A protein and the small-molecule ligand that binds it are described below.
Small molecule (SMILES): N#Cc1c(-c2ccc3cc[nH]c3c2)n[nH]c1N

Sequence of chain 1.B:
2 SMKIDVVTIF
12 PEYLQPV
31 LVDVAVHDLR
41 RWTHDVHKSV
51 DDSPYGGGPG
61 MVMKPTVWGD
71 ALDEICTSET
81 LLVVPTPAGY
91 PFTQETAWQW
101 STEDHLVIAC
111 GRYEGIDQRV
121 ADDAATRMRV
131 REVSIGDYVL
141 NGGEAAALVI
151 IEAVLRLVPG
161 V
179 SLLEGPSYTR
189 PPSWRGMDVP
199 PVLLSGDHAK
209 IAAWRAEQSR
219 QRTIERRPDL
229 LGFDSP

Binding-site contacts:
Ligand atom C07 contacts residue PRO87 of chain 1.B at 3.9 Å (hydrophobic).
Ligand atom C08 contacts residue PRO85 of chain 1.B at 3.3 Å (hydrophobic).
Ligand atom C05 contacts residue PRO87 of chain 1.B at 3.8 Å (hydrophobic).
Ligand atom N17 contacts residue ALA146 of chain 1.B at 3.5 Å.
Ligand atom N01 contacts residue ILE135 of chain 1.B at 3.6 Å.
Ligand atom N01 contacts residue SER134 of chain 1.B at 3.1 Å (h-bond).
Ligand atom N11 contacts residue ASN141 of chain 1.B at 3.5 Å (h-bond).
Ligand atom C07 contacts residue PRO85 of chain 1.B at 3.7 Å (hydrophobic).
Ligand atom C09 contacts residue GLY143 of chain 1.B at 3.7 Å.
Ligand atom C12 contacts residue GLY142 of chain 1.B at 3.8 Å.
Ligand atom N01 contacts residue GLY136 of chain 1.B at 3.0 Å (h-bond).
Ligand atom C09 contacts residue GLY142 of chain 1.B at 3.6 Å.
Ligand atom C13 contacts residue GLY142 of chain 1.B at 3.7 Å.
Ligand atom C12 contacts residue ASN141 of chain 1.B at 3.7 Å.
Ligand atom N17 contacts residue SER134 of chain 1.B at 3.6 Å.
Ligand atom N01 contacts residue TYR138 of chain 1.B at 3.6 Å (h-bond).
Ligand atom C12 contacts residue ARG112 of chain 1.B at 3.7 Å.
Ligand atom C12 contacts residue TYR113 of chain 1.B at 3.4 Å (hydrophobic).
Ligand atom C10 contacts residue GLY142 of chain 1.B at 3.6 Å.
Ligand atom N11 contacts residue GLY142 of chain 1.B at 3.7 Å.
Ligand atom N03 contacts residue VAL139 of chain 1.B at 3.6 Å.
Ligand atom C13 contacts residue GLY111 of chain 1.B at 3.3 Å.
Ligand atom N04 contacts residue LEU140 of chain 1.B at 3.0 Å (h-bond).
Ligand atom N17 contacts residue VAL133 of chain 1.B at 3.4 Å (h-bond).
Ligand atom C07 contacts residue THR86 of chain 1.B at 3.7 Å.
Ligand atom C08 contacts residue GLY143 of chain 1.B at 3.5 Å.
Ligand atom C14 contacts residue LEU140 of chain 1.B at 3.5 Å (hydrophobic).
Ligand atom N17 contacts residue THR86 of chain 1.B at 3.4 Å (h-bond).
Ligand atom C16 contacts residue THR86 of chain 1.B at 3.7 Å.
Ligand atom N04 contacts residue VAL139 of chain 1.B at 3.8 Å.
Ligand atom C08 contacts residue GLY142 of chain 1.B at 3.7 Å.
Ligand atom N04 contacts residue TYR138 of chain 1.B at 3.7 Å.
Ligand atom N17 contacts residue PRO85 of chain 1.B at 3.5 Å.
Ligand atom N03 contacts residue LEU140 of chain 1.B at 3.4 Å (h-bond).
Ligand atom C02 contacts residue TYR138 of chain 1.B at 3.4 Å (hydrophobic).
Ligand atom C13 contacts residue ARG112 of chain 1.B at 3.7 Å.
Ligand atom C06 contacts residue PRO87 of chain 1.B at 3.5 Å (hydrophobic).
Ligand atom C14 contacts residue PRO87 of chain 1.B at 3.7 Å (hydrophobic).
Ligand atom N03 contacts residue TYR138 of chain 1.B at 2.6 Å (h-bond).
Ligand atom N17 contacts residue ILE135 of chain 1.B at 3.6 Å.